A protein and the small-molecule ligand that binds it are described below.
Small molecule (SMILES): CC[C@H]1OC(=O)[C@H](C)[C@@H](O)[C@H](C)[C@@H](O)[C@@H](C)C[C@@H](C)C(=O)[C@H](C)[C@@H](O)[C@H]1C

Binding-site contacts:
Ligand atom C22 contacts residue HEM1 of chain 1.G at 4.1 Å.
Ligand atom O17 contacts residue PHE295 of chain 1.A at 3.7 Å.
Ligand atom C22 contacts residue LEU93 of chain 1.A at 3.5 Å (hydrophobic).
Ligand atom C4 contacts residue LEU178 of chain 1.A at 4.2 Å (hydrophobic).
Ligand atom O24 contacts residue HEM1 of chain 1.G at 3.4 Å.
Ligand atom C18 contacts residue PHE83 of chain 1.A at 3.4 Å (hydrophobic).
Ligand atom C18 contacts residue LEU395 of chain 1.A at 4.2 Å (hydrophobic).
Ligand atom O17 contacts residue PHE83 of chain 1.A at 3.5 Å.
Ligand atom O16 contacts residue LEU395 of chain 1.A at 3.8 Å.
Ligand atom C8 contacts residue HEM1 of chain 1.G at 3.9 Å.
Ligand atom C3 contacts residue LEU93 of chain 1.A at 4.2 Å (hydrophobic).
Ligand atom C15 contacts residue PHE295 of chain 1.A at 3.8 Å (hydrophobic).
Ligand atom C20 contacts residue LEU178 of chain 1.A at 3.7 Å (hydrophobic).
Ligand atom C1 contacts residue PHE83 of chain 1.A at 4.0 Å (hydrophobic).
Ligand atom C5 contacts residue TYR239 of chain 1.A at 4.2 Å (hydrophobic).
Ligand atom C8 contacts residue ALA243 of chain 1.A at 4.0 Å (hydrophobic).
Ligand atom O21 contacts residue ILE242 of chain 1.A at 3.6 Å.
Ligand atom C9 contacts residue HEM1 of chain 1.G at 3.9 Å.
Ligand atom O17 contacts residue LEU93 of chain 1.A at 4.2 Å.
Ligand atom O19 contacts residue TYR239 of chain 1.A at 3.8 Å.
Ligand atom O26 contacts residue HEM1 of chain 1.G at 3.7 Å.
Ligand atom O26 contacts residue LEU93 of chain 1.A at 4.0 Å.
Ligand atom C23 contacts residue ALA243 of chain 1.A at 3.9 Å (hydrophobic).
Ligand atom O21 contacts residue TYR239 of chain 1.A at 4.2 Å.
Ligand atom C23 contacts residue HEM1 of chain 1.G at 3.8 Å.
Ligand atom C2 contacts residue LEU395 of chain 1.A at 4.2 Å (hydrophobic).
Ligand atom C25 contacts residue VAL290 of chain 1.A at 3.8 Å (hydrophobic).
Ligand atom C15 contacts residue SER294 of chain 1.A at 3.6 Å.
Ligand atom C7 contacts residue ALA243 of chain 1.A at 3.9 Å (hydrophobic).
Ligand atom C6 contacts residue LEU93 of chain 1.A at 3.8 Å (hydrophobic).
Ligand atom C20 contacts residue MET177 of chain 1.A at 3.8 Å (hydrophobic).
Ligand atom C27 contacts residue ILE396 of chain 1.A at 3.8 Å (hydrophobic).
Ligand atom C15 contacts residue PHE83 of chain 1.A at 4.1 Å (hydrophobic).
Ligand atom O24 contacts residue LEU93 of chain 1.A at 3.6 Å.
Ligand atom C23 contacts residue THR247 of chain 1.A at 3.4 Å.
Ligand atom C25 contacts residue HEM1 of chain 1.G at 3.5 Å.
Ligand atom C15 contacts residue MET82 of chain 1.A at 3.9 Å (hydrophobic).
Ligand atom C22 contacts residue TYR239 of chain 1.A at 4.0 Å (hydrophobic).
Ligand atom C14 contacts residue LEU395 of chain 1.A at 4.0 Å (hydrophobic).
Ligand atom C27 contacts residue VAL290 of chain 1.A at 4.2 Å (hydrophobic).

Sequence of chain 1.A:
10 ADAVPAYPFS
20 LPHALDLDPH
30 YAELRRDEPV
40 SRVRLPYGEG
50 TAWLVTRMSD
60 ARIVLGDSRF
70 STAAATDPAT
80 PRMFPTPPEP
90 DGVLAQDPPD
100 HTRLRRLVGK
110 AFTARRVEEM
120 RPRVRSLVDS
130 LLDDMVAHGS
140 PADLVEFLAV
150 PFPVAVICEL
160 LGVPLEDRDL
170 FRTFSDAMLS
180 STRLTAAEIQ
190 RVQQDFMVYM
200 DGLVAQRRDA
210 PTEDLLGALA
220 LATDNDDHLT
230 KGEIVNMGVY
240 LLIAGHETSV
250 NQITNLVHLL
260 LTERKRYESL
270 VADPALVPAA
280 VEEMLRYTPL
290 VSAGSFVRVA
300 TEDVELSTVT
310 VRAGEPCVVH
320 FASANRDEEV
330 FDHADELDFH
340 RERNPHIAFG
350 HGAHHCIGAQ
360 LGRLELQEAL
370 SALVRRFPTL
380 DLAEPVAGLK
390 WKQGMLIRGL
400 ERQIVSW